A protein and the small-molecule ligand that binds it are described below.
Small molecule (SMILES): CCC1=C(CCC(C)C)/C(=C/C(C)CCCC(C)CC(=O)O)CCC1

Sequence of chain 2.A:
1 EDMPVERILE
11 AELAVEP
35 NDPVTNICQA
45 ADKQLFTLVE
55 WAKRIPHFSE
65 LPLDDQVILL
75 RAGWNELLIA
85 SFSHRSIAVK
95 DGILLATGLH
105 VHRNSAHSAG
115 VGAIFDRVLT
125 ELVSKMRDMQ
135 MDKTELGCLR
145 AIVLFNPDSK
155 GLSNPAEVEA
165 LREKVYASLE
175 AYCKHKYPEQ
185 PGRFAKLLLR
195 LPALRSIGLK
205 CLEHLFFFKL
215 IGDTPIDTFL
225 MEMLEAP

Binding-site contacts:
Ligand atom C11 contacts residue ALA45 of chain 2.A at 3.4 Å (hydrophobic).
Ligand atom C4' contacts residue ILE97 of chain 2.A at 3.2 Å (hydrophobic).
Ligand atom C13 contacts residue ALA44 of chain 2.A at 3.8 Å (hydrophobic).
Ligand atom C20 contacts residue PHE86 of chain 2.A at 3.6 Å (hydrophobic).
Ligand atom C2' contacts residue ILE41 of chain 2.A at 4.1 Å (hydrophobic).
Ligand atom O2 contacts residue GLN48 of chain 2.A at 3.5 Å.
Ligand atom O1 contacts residue ARG89 of chain 2.A at 3.2 Å (salt-bridge).
Ligand atom C1 contacts residue CYS205 of chain 2.A at 3.9 Å (hydrophobic).
Ligand atom C20 contacts residue ALA44 of chain 2.A at 4.0 Å (hydrophobic).
Ligand atom C20 contacts residue ILE41 of chain 2.A at 4.0 Å (hydrophobic).
Ligand atom C4' contacts residue PHE86 of chain 2.A at 3.6 Å (hydrophobic).
Ligand atom C7' contacts residue VAL115 of chain 2.A at 4.0 Å (hydrophobic).
Ligand atom C11 contacts residue PHE86 of chain 2.A at 4.0 Å (hydrophobic).
Ligand atom C10 contacts residue ALA45 of chain 2.A at 3.8 Å (hydrophobic).
Ligand atom C14 contacts residue GLN48 of chain 2.A at 3.5 Å.
Ligand atom C1' contacts residue CYS205 of chain 2.A at 3.3 Å (hydrophobic).
Ligand atom C6 contacts residue ILE41 of chain 2.A at 4.1 Å (hydrophobic).
Ligand atom C19 contacts residue TRP78 of chain 2.A at 3.4 Å (hydrophobic).
Ligand atom C14 contacts residue ARG89 of chain 2.A at 3.5 Å.
Ligand atom C10 contacts residue PHE86 of chain 2.A at 3.4 Å (hydrophobic).
Ligand atom C12 contacts residue PHE86 of chain 2.A at 3.6 Å (hydrophobic).
Ligand atom C5 contacts residue ILE41 of chain 2.A at 4.0 Å (hydrophobic).
Ligand atom O1 contacts residue ALA100 of chain 2.A at 2.9 Å (h-bond).
Ligand atom O1 contacts residue LEU99 of chain 2.A at 3.5 Å.
Ligand atom C5' contacts residue PHE119 of chain 2.A at 3.8 Å (hydrophobic).
Ligand atom O2 contacts residue PHE86 of chain 2.A at 3.3 Å.
Ligand atom C13 contacts residue PHE86 of chain 2.A at 4.0 Å (hydrophobic).
Ligand atom C13 contacts residue ALA45 of chain 2.A at 4.0 Å (hydrophobic).
Ligand atom C3' contacts residue PHE86 of chain 2.A at 3.8 Å (hydrophobic).
Ligand atom C5' contacts residue VAL122 of chain 2.A at 3.6 Å (hydrophobic).
Ligand atom C3 contacts residue PHE212 of chain 2.A at 3.8 Å (hydrophobic).
Ligand atom O1 contacts residue ALA44 of chain 2.A at 3.6 Å.
Ligand atom C20 contacts residue LEU99 of chain 2.A at 3.7 Å (hydrophobic).
Ligand atom O2 contacts residue ARG89 of chain 2.A at 2.9 Å (salt-bridge).
Ligand atom C4 contacts residue LEU209 of chain 2.A at 3.3 Å (hydrophobic).
Ligand atom C14 contacts residue ALA100 of chain 2.A at 3.9 Å (hydrophobic).
Ligand atom C9 contacts residue ALA45 of chain 2.A at 3.4 Å (hydrophobic).
Ligand atom C14 contacts residue PHE86 of chain 2.A at 3.9 Å (hydrophobic).
Ligand atom C12 contacts residue ALA45 of chain 2.A at 3.9 Å (hydrophobic).
Ligand atom C13 contacts residue GLN48 of chain 2.A at 3.4 Å.